Sequence of chain 50.B:
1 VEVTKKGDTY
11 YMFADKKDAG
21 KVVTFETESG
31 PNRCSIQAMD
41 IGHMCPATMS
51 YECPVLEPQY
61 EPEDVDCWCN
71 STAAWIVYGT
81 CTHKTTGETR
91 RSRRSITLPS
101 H

Binding-site contacts:
Ligand atom C6 contacts residue ARG33 of chain 50.B at 3.7 Å.
Ligand atom O5 contacts residue ARG33 of chain 50.B at 4.3 Å.
Ligand atom C1 contacts residue ASN70 of chain 50.B at 1.4 Å.
Ligand atom C5 contacts residue ASN70 of chain 50.B at 3.7 Å.
Ligand atom C3 contacts residue PRO31 of chain 50.B at 4.1 Å (hydrophobic).
Ligand atom C2 contacts residue PRO31 of chain 50.B at 4.0 Å (hydrophobic).
Ligand atom N2 contacts residue ASN70 of chain 50.B at 2.9 Å (h-bond).
Ligand atom C2 contacts residue ASN70 of chain 50.B at 2.5 Å.
Ligand atom C3 contacts residue ASN70 of chain 50.B at 3.8 Å.
Ligand atom N2 contacts residue ASN32 of chain 50.B at 4.2 Å.
Ligand atom C5 contacts residue ARG33 of chain 50.B at 3.9 Å.
Ligand atom O3 contacts residue PRO31 of chain 50.B at 4.2 Å.
Ligand atom O6 contacts residue ARG33 of chain 50.B at 3.0 Å (salt-bridge).
Ligand atom C7 contacts residue PRO31 of chain 50.B at 3.2 Å (hydrophobic).
Ligand atom O7 contacts residue SER71 of chain 50.B at 4.4 Å.
Ligand atom O7 contacts residue PRO31 of chain 50.B at 3.0 Å (h-bond).
Ligand atom N2 contacts residue PRO31 of chain 50.B at 2.8 Å (h-bond).
Ligand atom O5 contacts residue ASN70 of chain 50.B at 2.4 Å (h-bond).
Ligand atom C4 contacts residue ASN70 of chain 50.B at 4.2 Å.
Ligand atom C1 contacts residue ARG33 of chain 50.B at 4.1 Å.
Ligand atom C7 contacts residue ASN70 of chain 50.B at 3.4 Å.
Ligand atom O7 contacts residue ASN70 of chain 50.B at 3.5 Å (h-bond).
Ligand atom C8 contacts residue ASN70 of chain 50.B at 3.9 Å.

A small-molecule ligand and the protein it binds are described below.
Small molecule (SMILES): CC(=O)N[C@@H]1[C@@H](O)[C@H](O)[C@@H](CO)O[C@H]1O